A protein and the small-molecule ligand that binds it are described below.
Small molecule (SMILES): Nc1nc(N)nc(NC2CC2)n1

Sequence of chain 1.A:
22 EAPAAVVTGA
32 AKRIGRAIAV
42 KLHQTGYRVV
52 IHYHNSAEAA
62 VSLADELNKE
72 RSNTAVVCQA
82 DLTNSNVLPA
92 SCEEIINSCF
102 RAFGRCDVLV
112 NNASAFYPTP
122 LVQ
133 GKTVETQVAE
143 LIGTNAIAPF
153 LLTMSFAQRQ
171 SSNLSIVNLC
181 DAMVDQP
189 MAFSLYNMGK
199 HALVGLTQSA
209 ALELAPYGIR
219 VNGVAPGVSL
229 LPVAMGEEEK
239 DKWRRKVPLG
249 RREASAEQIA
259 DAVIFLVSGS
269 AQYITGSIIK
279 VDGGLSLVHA

Binding-site contacts:
Ligand atom NAF contacts residue PHE117 of chain 1.A at 3.8 Å.
Ligand atom NAH contacts residue PHE117 of chain 1.A at 4.1 Å.
Ligand atom NAA contacts residue NAP1 of chain 1.E at 3.5 Å.
Ligand atom CAD contacts residue PRO230 of chain 1.A at 4.3 Å (hydrophobic).
Ligand atom NAF contacts residue NAP1 of chain 1.E at 3.8 Å.
Ligand atom CAJ contacts residue NAP1 of chain 1.E at 3.4 Å.
Ligand atom NAB contacts residue SER115 of chain 1.A at 2.6 Å (h-bond).
Ligand atom NAA contacts residue ASP181 of chain 1.A at 3.7 Å.
Ligand atom NAG contacts residue NAP1 of chain 1.E at 2.8 Å (h-bond).
Ligand atom CAJ contacts residue PHE117 of chain 1.A at 3.4 Å (hydrophobic).
Ligand atom NAB contacts residue NAP1 of chain 1.E at 3.3 Å (h-bond).
Ligand atom CAK contacts residue NAP1 of chain 1.E at 3.6 Å.
Ligand atom CAD contacts residue NAP1 of chain 1.E at 3.7 Å.
Ligand atom CAC contacts residue NAP1 of chain 1.E at 4.0 Å.
Ligand atom NAH contacts residue ARG34 of chain 1.A at 3.9 Å.
Ligand atom CAI contacts residue NAP1 of chain 1.E at 3.8 Å.
Ligand atom NAH contacts residue NAP1 of chain 1.E at 3.6 Å.
Ligand atom NAB contacts residue ALA116 of chain 1.A at 4.3 Å.
Ligand atom CAC contacts residue PRO230 of chain 1.A at 3.5 Å (hydrophobic).
Ligand atom NAE contacts residue NAP1 of chain 1.E at 2.9 Å (h-bond).
Ligand atom CAL contacts residue NAP1 of chain 1.E at 2.9 Å.
Ligand atom NAE contacts residue PHE117 of chain 1.A at 3.6 Å.
Ligand atom CAI contacts residue GOL1 of chain 1.G at 4.1 Å.
Ligand atom CAC contacts residue ARG34 of chain 1.A at 3.8 Å.
Ligand atom CAJ contacts residue TYR194 of chain 1.A at 4.4 Å (hydrophobic).
Ligand atom CAJ contacts residue SER115 of chain 1.A at 3.5 Å.
Ligand atom NAE contacts residue TYR194 of chain 1.A at 3.3 Å (h-bond).
Ligand atom NAA contacts residue TYR194 of chain 1.A at 2.5 Å (h-bond).
Ligand atom NAG contacts residue PHE117 of chain 1.A at 3.7 Å.
Ligand atom CAI contacts residue TYR194 of chain 1.A at 3.3 Å (hydrophobic).
Ligand atom NAE contacts residue SER115 of chain 1.A at 3.7 Å.
Ligand atom NAA contacts residue PHE117 of chain 1.A at 3.7 Å.
Ligand atom CAK contacts residue PHE117 of chain 1.A at 3.8 Å (hydrophobic).
Ligand atom NAA contacts residue GOL1 of chain 1.G at 3.0 Å (h-bond).
Ligand atom NAF contacts residue GOL1 of chain 1.G at 3.9 Å.
Ligand atom CAL contacts residue ARG34 of chain 1.A at 3.6 Å.
Ligand atom CAD contacts residue PHE117 of chain 1.A at 3.8 Å (hydrophobic).
Ligand atom CAI contacts residue PHE117 of chain 1.A at 3.6 Å (hydrophobic).
Ligand atom CAL contacts residue PHE117 of chain 1.A at 4.5 Å (hydrophobic).
Ligand atom NAB contacts residue PHE117 of chain 1.A at 3.7 Å.